Sequence of chain 1.E:
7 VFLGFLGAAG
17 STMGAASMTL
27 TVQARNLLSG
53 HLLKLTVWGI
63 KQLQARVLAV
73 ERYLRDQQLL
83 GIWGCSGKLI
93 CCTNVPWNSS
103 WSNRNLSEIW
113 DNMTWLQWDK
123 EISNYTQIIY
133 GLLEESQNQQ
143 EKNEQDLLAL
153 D

Binding-site contacts:
Ligand atom C1 contacts residue ASN58 of chain 1.F at 1.4 Å.
Ligand atom C7 contacts residue ASN58 of chain 1.F at 3.7 Å.
Ligand atom O7 contacts residue ASN58 of chain 1.F at 4.0 Å.
Ligand atom C5 contacts residue ASN58 of chain 1.F at 3.7 Å.
Ligand atom C8 contacts residue SER17 of chain 1.E at 3.3 Å.
Ligand atom C4 contacts residue ASN58 of chain 1.F at 4.2 Å.
Ligand atom C8 contacts residue GLU57 of chain 1.F at 4.1 Å.
Ligand atom O5 contacts residue ASN58 of chain 1.F at 2.3 Å (h-bond).
Ligand atom C7 contacts residue GLU57 of chain 1.F at 4.1 Å.
Ligand atom C3 contacts residue ASN58 of chain 1.F at 3.8 Å.
Ligand atom C2 contacts residue ASN58 of chain 1.F at 2.5 Å.
Ligand atom N2 contacts residue SER17 of chain 1.E at 3.9 Å.
Ligand atom O7 contacts residue GLU57 of chain 1.F at 4.0 Å.
Ligand atom N2 contacts residue ASN58 of chain 1.F at 3.0 Å (h-bond).
Ligand atom C7 contacts residue SER17 of chain 1.E at 4.2 Å.

A protein and the small-molecule ligand that binds it are described below.
Small molecule (SMILES): CC(=O)N[C@@H]1[C@@H](O)[C@H](O)[C@@H](CO)O[C@H]1O

Sequence of chain 1.F:
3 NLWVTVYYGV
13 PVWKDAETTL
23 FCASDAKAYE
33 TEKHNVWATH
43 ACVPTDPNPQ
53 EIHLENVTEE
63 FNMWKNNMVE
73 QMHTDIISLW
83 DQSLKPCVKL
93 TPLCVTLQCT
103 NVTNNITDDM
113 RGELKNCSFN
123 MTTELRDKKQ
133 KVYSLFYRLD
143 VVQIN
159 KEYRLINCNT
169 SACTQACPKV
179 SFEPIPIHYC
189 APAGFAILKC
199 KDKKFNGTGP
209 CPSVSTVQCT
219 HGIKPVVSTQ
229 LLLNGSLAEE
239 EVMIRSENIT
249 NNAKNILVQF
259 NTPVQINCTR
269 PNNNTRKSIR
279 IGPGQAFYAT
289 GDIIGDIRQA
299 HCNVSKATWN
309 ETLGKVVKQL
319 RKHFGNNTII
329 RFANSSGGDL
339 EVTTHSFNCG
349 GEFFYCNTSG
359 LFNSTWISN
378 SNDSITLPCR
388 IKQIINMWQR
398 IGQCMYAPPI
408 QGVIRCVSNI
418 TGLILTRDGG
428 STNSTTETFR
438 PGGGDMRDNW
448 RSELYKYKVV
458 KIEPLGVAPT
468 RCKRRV